Sequence of chain 1.D:
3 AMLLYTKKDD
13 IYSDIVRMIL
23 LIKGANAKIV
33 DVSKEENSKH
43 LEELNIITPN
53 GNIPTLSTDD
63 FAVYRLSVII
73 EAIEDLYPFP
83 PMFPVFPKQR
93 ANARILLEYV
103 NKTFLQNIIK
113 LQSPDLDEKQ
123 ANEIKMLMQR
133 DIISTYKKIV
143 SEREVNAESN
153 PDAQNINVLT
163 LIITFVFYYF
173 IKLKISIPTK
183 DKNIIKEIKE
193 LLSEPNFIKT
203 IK

Sequence of chain 1.E:
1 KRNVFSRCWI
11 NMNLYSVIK

A small-molecule ligand and the protein it binds are described below.
Small molecule (SMILES): Nc1nc2c(ncn2[C@@H]2O[C@H](CO[P](=O)(O)OP(=O)(O)O)[C@@H](O[P](=O)(O)OP(=O)(O)O)[C@H]2O)c(=O)[nH]1

Binding-site contacts:
Ligand atom O1D contacts residue ARG67 of chain 1.D at 3.7 Å.
Ligand atom N3 contacts residue TYR14 of chain 1.D at 3.7 Å.
Ligand atom O6 contacts residue PRO56 of chain 1.D at 3.2 Å.
Ligand atom N1 contacts residue ILE55 of chain 1.D at 2.9 Å (h-bond).
Ligand atom O1D contacts residue LYS19 of chain 1.E at 3.4 Å (salt-bridge).
Ligand atom O2C contacts residue MG1 of chain 1.H at 3.0 Å.
Ligand atom C5' contacts residue LYS104 of chain 1.D at 3.6 Å.
Ligand atom O1A contacts residue ASN103 of chain 1.D at 3.8 Å.
Ligand atom O3D contacts residue MG1 of chain 1.H at 2.6 Å.
Ligand atom O1B contacts residue LYS66 of chain 1.C at 3.0 Å.
Ligand atom O4' contacts residue ASN103 of chain 1.D at 2.8 Å (h-bond).
Ligand atom O6 contacts residue TYR14 of chain 1.D at 3.5 Å.
Ligand atom O1B contacts residue ASN101 of chain 1.C at 2.8 Å (h-bond).
Ligand atom C6 contacts residue ILE55 of chain 1.D at 3.8 Å (hydrophobic).
Ligand atom C2 contacts residue ILE55 of chain 1.D at 3.8 Å (hydrophobic).
Ligand atom N3 contacts residue GLN108 of chain 1.D at 3.7 Å.
Ligand atom O3D contacts residue ARG67 of chain 1.D at 3.3 Å (salt-bridge).
Ligand atom PD contacts residue ARG67 of chain 1.D at 3.4 Å.
Ligand atom C4' contacts residue ASN103 of chain 1.D at 3.7 Å.
Ligand atom O3A contacts residue LYS66 of chain 1.C at 3.7 Å.
Ligand atom O3D contacts residue ASN101 of chain 1.C at 3.3 Å.
Ligand atom N7 contacts residue LEU68 of chain 1.D at 3.0 Å (h-bond).
Ligand atom O5' contacts residue ASN103 of chain 1.D at 2.8 Å (h-bond).
Ligand atom N2 contacts residue ILE111 of chain 1.D at 3.7 Å.
Ligand atom O2B contacts residue LYS66 of chain 1.C at 3.5 Å.
Ligand atom C5 contacts residue TYR14 of chain 1.D at 3.8 Å (hydrophobic).
Ligand atom O3B contacts residue MG1 of chain 1.H at 2.8 Å.
Ligand atom PB contacts residue LYS66 of chain 1.C at 3.6 Å.
Ligand atom N2 contacts residue ILE55 of chain 1.D at 3.8 Å.
Ligand atom N7 contacts residue ARG67 of chain 1.D at 3.5 Å.
Ligand atom C4 contacts residue TYR14 of chain 1.D at 3.8 Å (hydrophobic).
Ligand atom O2D contacts residue ARG67 of chain 1.D at 2.6 Å (salt-bridge).
Ligand atom C5' contacts residue ASN103 of chain 1.D at 3.7 Å.
Ligand atom C6 contacts residue TYR14 of chain 1.D at 3.5 Å (hydrophobic).
Ligand atom C2 contacts residue TYR14 of chain 1.D at 3.3 Å (hydrophobic).
Ligand atom O2' contacts residue ARG67 of chain 1.D at 3.6 Å.
Ligand atom N1 contacts residue TYR14 of chain 1.D at 3.2 Å.
Ligand atom O6 contacts residue ILE55 of chain 1.D at 3.8 Å.
Ligand atom PD contacts residue MG1 of chain 1.H at 3.9 Å.
Ligand atom N2 contacts residue TYR14 of chain 1.D at 3.6 Å.

Sequence of chain 1.C:
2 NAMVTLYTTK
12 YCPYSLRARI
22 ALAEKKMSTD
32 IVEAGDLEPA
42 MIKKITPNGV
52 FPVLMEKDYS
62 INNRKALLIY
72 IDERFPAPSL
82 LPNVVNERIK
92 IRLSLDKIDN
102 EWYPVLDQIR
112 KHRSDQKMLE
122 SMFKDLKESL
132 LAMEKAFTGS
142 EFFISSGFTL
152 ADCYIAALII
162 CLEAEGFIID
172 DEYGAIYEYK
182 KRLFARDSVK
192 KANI